Sequence of chain 3.B:
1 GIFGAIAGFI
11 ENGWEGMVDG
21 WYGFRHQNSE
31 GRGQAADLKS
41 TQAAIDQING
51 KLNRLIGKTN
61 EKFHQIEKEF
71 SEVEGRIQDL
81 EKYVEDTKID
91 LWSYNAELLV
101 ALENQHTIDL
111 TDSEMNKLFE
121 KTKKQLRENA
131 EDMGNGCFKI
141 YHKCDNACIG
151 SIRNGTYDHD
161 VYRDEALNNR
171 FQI

Sequence of chain 3.A:
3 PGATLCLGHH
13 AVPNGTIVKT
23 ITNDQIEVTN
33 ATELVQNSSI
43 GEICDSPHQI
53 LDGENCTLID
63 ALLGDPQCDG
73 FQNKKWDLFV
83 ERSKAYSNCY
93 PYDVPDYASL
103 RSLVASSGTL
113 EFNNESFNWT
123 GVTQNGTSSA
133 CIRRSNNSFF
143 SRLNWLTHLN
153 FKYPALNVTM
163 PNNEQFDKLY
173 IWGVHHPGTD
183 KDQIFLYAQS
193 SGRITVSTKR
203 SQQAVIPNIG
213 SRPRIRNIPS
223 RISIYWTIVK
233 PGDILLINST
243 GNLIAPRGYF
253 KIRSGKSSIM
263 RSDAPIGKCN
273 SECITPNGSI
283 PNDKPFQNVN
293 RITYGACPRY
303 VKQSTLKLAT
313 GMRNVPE

Binding-site contacts:
Ligand atom C6 contacts residue THR312 of chain 3.A at 4.1 Å.
Ligand atom C3 contacts residue ASN32 of chain 3.A at 3.7 Å.
Ligand atom C4 contacts residue ASN32 of chain 3.A at 4.2 Å.
Ligand atom C8 contacts residue ASN32 of chain 3.A at 4.4 Å.
Ligand atom C5 contacts residue THR312 of chain 3.A at 4.2 Å.
Ligand atom C7 contacts residue ASN32 of chain 3.A at 3.3 Å.
Ligand atom C1 contacts residue ASN32 of chain 3.A at 1.5 Å.
Ligand atom C2 contacts residue ASN32 of chain 3.A at 2.3 Å.
Ligand atom O6 contacts residue THR312 of chain 3.A at 4.0 Å.
Ligand atom O5 contacts residue ASN32 of chain 3.A at 2.4 Å (h-bond).
Ligand atom N2 contacts residue ASN32 of chain 3.A at 2.8 Å (h-bond).
Ligand atom O6 contacts residue LEU52 of chain 3.B at 3.4 Å.
Ligand atom C5 contacts residue ASN32 of chain 3.A at 3.7 Å.
Ligand atom O5 contacts residue THR312 of chain 3.A at 3.1 Å (h-bond).
Ligand atom O7 contacts residue ASN32 of chain 3.A at 3.5 Å (h-bond).
Ligand atom C1 contacts residue THR312 of chain 3.A at 3.7 Å.
Ligand atom C1 contacts residue ALA33 of chain 3.A at 4.5 Å (hydrophobic).
Ligand atom C6 contacts residue LEU52 of chain 3.B at 3.9 Å (hydrophobic).

The protein below binds the small molecule below.
Small molecule (SMILES): CC(=O)N[C@@H]1[C@@H](O)[C@H](O)[C@@H](CO)O[C@H]1O